The protein below binds the small molecule below.
Small molecule (SMILES): Nc1ccn([C@@H]2O[C@H](CO[P](=O)(O)O[C@H]3[C@@H](O)[C@H](n4ccc(N)nc4=O)O[C@@H]3CO[P](=O)(O)O[C@H]3[C@@H](O)[C@H](n4cnc5c(=O)nc(N)[nH]c54)O[C@@H]3CO[P](=O)(O)O[C@H]3[C@@H](O)[C@H](n4ccc(=O)[nH]c4=O)O[C@@H]3CO[P](=O)(O)O[C@H]3[C@@H](O)[C@H](n4cnc5c(=O)nc(N)[nH]c54)O[C@@H]3CO[P](=O)(O)O[C@H]3[C@@H](O)[C@H](n4ccc(=O)[nH]c4=O)O[C@@H]3CO)[C@@H](O[P](=O)(O)OC[C@H]3O[C@@H](n4ccc(=O)[nH]c4=O)[C@H](O)[C@@H]3O[P](=O)(O)OC[C@H]3O[C@@H](n4ccc(=O)[nH]c4=O)[C@H](O)[C@@H]3O[P](=O)(O)OC[C@H]3O[C@@H](n4cnc5c(N)ncnc54)[C@H](O)[C@@H]3O)[C@H]2O)c(=O)n1

Sequence of chain 1.A:
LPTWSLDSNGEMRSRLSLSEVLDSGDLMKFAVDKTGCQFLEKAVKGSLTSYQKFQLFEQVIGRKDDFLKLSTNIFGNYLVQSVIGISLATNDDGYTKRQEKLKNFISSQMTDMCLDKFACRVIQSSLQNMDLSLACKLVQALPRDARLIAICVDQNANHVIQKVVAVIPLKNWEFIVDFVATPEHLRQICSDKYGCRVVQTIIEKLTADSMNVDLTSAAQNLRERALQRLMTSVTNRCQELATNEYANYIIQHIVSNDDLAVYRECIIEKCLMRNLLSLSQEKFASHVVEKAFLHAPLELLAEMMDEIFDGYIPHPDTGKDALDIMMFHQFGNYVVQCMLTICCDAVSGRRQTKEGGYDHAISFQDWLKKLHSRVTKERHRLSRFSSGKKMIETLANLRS

Binding-site contacts:
Ligand atom N3 contacts residue ASN82 of chain 1.A at 2.8 Å (h-bond).
Ligand atom N3 contacts residue ASN338 of chain 1.A at 2.9 Å (h-bond).
Ligand atom C2 contacts residue HIS292 of chain 1.A at 3.2 Å.
Ligand atom O2 contacts residue ARG202 of chain 1.A at 2.6 Å (salt-bridge).
Ligand atom C2 contacts residue GLU295 of chain 1.A at 3.0 Å.
Ligand atom N6 contacts residue TYR83 of chain 1.A at 3.1 Å.
Ligand atom N3 contacts residue TYR254 of chain 1.A at 3.1 Å.
Ligand atom O4 contacts residue LYS395 of chain 1.A at 3.1 Å (salt-bridge).
Ligand atom C2' contacts residue TYR254 of chain 1.A at 3.2 Å (hydrophobic).
Ligand atom O4 contacts residue GLN129 of chain 1.A at 3.0 Å (h-bond).
Ligand atom O2 contacts residue ASN253 of chain 1.A at 2.8 Å (h-bond).
Ligand atom N1 contacts residue TYR83 of chain 1.A at 3.1 Å (h-bond).
Ligand atom N3 contacts residue TYR83 of chain 1.A at 3.2 Å.
Ligand atom C8 contacts residue TYR254 of chain 1.A at 3.1 Å (hydrophobic).
Ligand atom N2 contacts residue GLU295 of chain 1.A at 2.7 Å (salt-bridge).
Ligand atom O2' contacts residue LYS39 of chain 1.A at 2.9 Å (salt-bridge).
Ligand atom C2 contacts residue TYR83 of chain 1.A at 3.1 Å (hydrophobic).
Ligand atom N2 contacts residue SER291 of chain 1.A at 2.9 Å (h-bond).
Ligand atom O4 contacts residue GLN257 of chain 1.A at 2.7 Å (h-bond).
Ligand atom N3 contacts residue ASN253 of chain 1.A at 3.0 Å (h-bond).
Ligand atom C6 contacts residue GLU46 of chain 1.A at 3.2 Å.
Ligand atom O4 contacts residue GLN86 of chain 1.A at 2.9 Å (h-bond).
Ligand atom N3 contacts residue ARG202 of chain 1.A at 2.9 Å (salt-bridge).
Ligand atom C4 contacts residue TYR339 of chain 1.A at 3.2 Å (hydrophobic).
Ligand atom O2' contacts residue LYS288 of chain 1.A at 2.8 Å (salt-bridge).
Ligand atom O2 contacts residue ASN82 of chain 1.A at 2.9 Å (h-bond).
Ligand atom C2 contacts residue TYR339 of chain 1.A at 3.1 Å (hydrophobic).
Ligand atom N1 contacts residue GLU46 of chain 1.A at 2.3 Å (salt-bridge).
Ligand atom N9 contacts residue TYR339 of chain 1.A at 3.2 Å.
Ligand atom N1 contacts residue TYR254 of chain 1.A at 2.9 Å (h-bond).
Ligand atom O3' contacts residue LYS288 of chain 1.A at 3.1 Å (salt-bridge).
Ligand atom N6 contacts residue GLU46 of chain 1.A at 3.1 Å (salt-bridge).
Ligand atom C2 contacts residue TYR254 of chain 1.A at 2.9 Å (hydrophobic).
Ligand atom N3 contacts residue HIS164 of chain 1.A at 3.2 Å.
Ligand atom N7 contacts residue TYR339 of chain 1.A at 3.2 Å.
Ligand atom N3 contacts residue TYR339 of chain 1.A at 3.2 Å (h-bond).
Ligand atom O2 contacts residue EDO1 of chain 1.C at 2.9 Å (h-bond).
Ligand atom O2 contacts residue ASN338 of chain 1.A at 2.9 Å (h-bond).
Ligand atom N1 contacts residue GLU295 of chain 1.A at 2.5 Å (salt-bridge).
Ligand atom O4 contacts residue GLN342 of chain 1.A at 2.9 Å (h-bond).